A small-molecule ligand and the protein it binds are described below.
Small molecule (SMILES): CC(=O)N[C@H]1[C@H](O[C@H]2[C@@H](O)[C@@H](CO)O[C@@H](O[C@H]3[C@H](O)[C@@H](O)[C@H](O)O[C@@H]3CO)[C@@H]2O)O[C@H](CO)[C@@H](O[C@@H]2O[C@H](CO[C@]3(C(=O)O)C[C@H](O)[C@@H](NC(C)=O)[C@H]([C@H](O)[C@H](O)CO)O3)[C@H](O)[C@H](O)[C@H]2O)[C@@H]1O

Sequence of chain 1.A:
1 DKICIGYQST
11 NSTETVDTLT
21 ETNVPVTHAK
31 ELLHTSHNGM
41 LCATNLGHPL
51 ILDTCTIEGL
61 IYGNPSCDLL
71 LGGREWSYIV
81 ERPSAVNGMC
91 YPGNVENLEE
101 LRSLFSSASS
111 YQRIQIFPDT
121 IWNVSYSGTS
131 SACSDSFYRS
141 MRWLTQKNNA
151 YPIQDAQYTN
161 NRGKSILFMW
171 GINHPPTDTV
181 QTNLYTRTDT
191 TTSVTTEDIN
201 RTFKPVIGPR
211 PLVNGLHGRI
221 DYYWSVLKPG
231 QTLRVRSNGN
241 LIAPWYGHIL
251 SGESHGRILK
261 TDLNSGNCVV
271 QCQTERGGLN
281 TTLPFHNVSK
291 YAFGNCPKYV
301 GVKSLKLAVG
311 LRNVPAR

Binding-site contacts:
Ligand atom O6 contacts residue THR129 of chain 1.A at 2.6 Å (h-bond).
Ligand atom C6 contacts residue ASN183 of chain 1.A at 3.8 Å.
Ligand atom C1 contacts residue SER130 of chain 1.A at 3.7 Å.
Ligand atom C4 contacts residue THR129 of chain 1.A at 3.1 Å.
Ligand atom O3 contacts residue SER125 of chain 1.A at 2.9 Å (h-bond).
Ligand atom C7 contacts residue TRP143 of chain 1.A at 3.7 Å (hydrophobic).
Ligand atom O6 contacts residue GLY128 of chain 1.A at 3.4 Å.
Ligand atom O2 contacts residue SER127 of chain 1.A at 2.7 Å (h-bond).
Ligand atom O9 contacts residue VAL180 of chain 1.A at 3.8 Å.
Ligand atom O10 contacts residue LEU184 of chain 1.A at 3.2 Å.
Ligand atom C6 contacts residue GLN146 of chain 1.A at 2.9 Å.
Ligand atom N5 contacts residue THR129 of chain 1.A at 2.8 Å (h-bond).
Ligand atom C4 contacts residue LEU184 of chain 1.A at 3.7 Å (hydrophobic).
Ligand atom C11 contacts residue TRP143 of chain 1.A at 3.8 Å (hydrophobic).
Ligand atom O8 contacts residue TRP143 of chain 1.A at 3.7 Å.
Ligand atom O8 contacts residue TYR91 of chain 1.A at 2.8 Å (h-bond).
Ligand atom C11 contacts residue THR145 of chain 1.A at 3.8 Å.
Ligand atom O4 contacts residue THR129 of chain 1.A at 3.5 Å (h-bond).
Ligand atom C9 contacts residue VAL180 of chain 1.A at 3.8 Å (hydrophobic).
Ligand atom O1A contacts residue SER131 of chain 1.A at 2.8 Å (h-bond).
Ligand atom O6 contacts residue THR145 of chain 1.A at 3.1 Å (h-bond).
Ligand atom C8 contacts residue TYR91 of chain 1.A at 3.8 Å (hydrophobic).
Ligand atom C2 contacts residue SER127 of chain 1.A at 3.1 Å.
Ligand atom O4 contacts residue ASN183 of chain 1.A at 3.6 Å.
Ligand atom C5 contacts residue LEU184 of chain 1.A at 3.4 Å (hydrophobic).
Ligand atom C11 contacts residue GLY128 of chain 1.A at 3.5 Å.
Ligand atom O6 contacts residue VAL180 of chain 1.A at 3.4 Å.
Ligand atom O6 contacts residue ASN183 of chain 1.A at 3.8 Å.
Ligand atom O1 contacts residue SER127 of chain 1.A at 2.9 Å (h-bond).
Ligand atom C6 contacts residue VAL180 of chain 1.A at 3.5 Å (hydrophobic).
Ligand atom O9 contacts residue TYR91 of chain 1.A at 3.5 Å (h-bond).
Ligand atom C6 contacts residue LEU184 of chain 1.A at 3.5 Å (hydrophobic).
Ligand atom O1B contacts residue SER130 of chain 1.A at 3.1 Å (h-bond).
Ligand atom O6 contacts residue GLN146 of chain 1.A at 2.7 Å (h-bond).
Ligand atom O5 contacts residue SER127 of chain 1.A at 3.6 Å (h-bond).
Ligand atom O9 contacts residue PRO176 of chain 1.A at 3.6 Å.
Ligand atom C1 contacts residue SER127 of chain 1.A at 3.6 Å.
Ligand atom O1A contacts residue SER130 of chain 1.A at 3.4 Å.
Ligand atom C5 contacts residue THR129 of chain 1.A at 3.5 Å.
Ligand atom C9 contacts residue TYR91 of chain 1.A at 3.7 Å (hydrophobic).